This small molecule binds to this protein.
Small molecule (SMILES): N[C@@H](Cc1c[nH]c2ccccc12)C(=O)O

Binding-site contacts:
Ligand atom CD1 contacts residue SER53 of chain 1.T at 3.5 Å.
Ligand atom N contacts residue THR30 of chain 1.T at 3.0 Å (h-bond).
Ligand atom NE1 contacts residue ALA46 of chain 1.U at 3.9 Å.
Ligand atom CD1 contacts residue GLN47 of chain 1.U at 3.6 Å.
Ligand atom CD2 contacts residue THR52 of chain 1.U at 4.0 Å.
Ligand atom C contacts residue SER53 of chain 1.T at 3.6 Å.
Ligand atom O contacts residue THR25 of chain 1.T at 3.9 Å.
Ligand atom CB contacts residue THR30 of chain 1.T at 3.5 Å.
Ligand atom O contacts residue THR49 of chain 1.U at 3.5 Å (h-bond).
Ligand atom O contacts residue GLU50 of chain 1.U at 3.5 Å (salt-bridge).
Ligand atom OXT contacts residue THR49 of chain 1.U at 2.4 Å (h-bond).
Ligand atom CH2 contacts residue ILE22 of chain 1.U at 4.0 Å (hydrophobic).
Ligand atom CD1 contacts residue THR49 of chain 1.U at 3.8 Å.
Ligand atom C contacts residue GLY27 of chain 1.T at 3.5 Å.
Ligand atom C contacts residue THR49 of chain 1.U at 3.3 Å.
Ligand atom CA contacts residue GLY27 of chain 1.T at 3.5 Å.
Ligand atom CA contacts residue THR25 of chain 1.T at 3.8 Å.
Ligand atom N contacts residue GLY27 of chain 1.T at 2.7 Å (h-bond).
Ligand atom OXT contacts residue HIS51 of chain 1.U at 3.9 Å.
Ligand atom O contacts residue ARG26 of chain 1.T at 3.4 Å.
Ligand atom CZ3 contacts residue HIS34 of chain 1.U at 4.0 Å.
Ligand atom CZ2 contacts residue ILE55 of chain 1.U at 3.9 Å (hydrophobic).
Ligand atom CE3 contacts residue HIS34 of chain 1.U at 4.0 Å.
Ligand atom CA contacts residue THR30 of chain 1.T at 3.3 Å.
Ligand atom O contacts residue GLY27 of chain 1.T at 3.0 Å (h-bond).
Ligand atom CB contacts residue SER53 of chain 1.T at 3.5 Å.
Ligand atom NE1 contacts residue SER53 of chain 1.T at 4.0 Å.
Ligand atom N contacts residue THR25 of chain 1.T at 2.9 Å (h-bond).
Ligand atom CE3 contacts residue HIS33 of chain 1.U at 4.0 Å.
Ligand atom OXT contacts residue THR52 of chain 1.U at 2.8 Å (h-bond).
Ligand atom N contacts residue ASP29 of chain 1.T at 3.1 Å (salt-bridge).
Ligand atom CE2 contacts residue GLN47 of chain 1.U at 3.9 Å.
Ligand atom C contacts residue THR52 of chain 1.U at 3.9 Å.
Ligand atom CB contacts residue THR25 of chain 1.T at 3.6 Å.
Ligand atom NE1 contacts residue GLN47 of chain 1.U at 2.9 Å (h-bond).
Ligand atom O contacts residue SER53 of chain 1.T at 3.0 Å (h-bond).
Ligand atom CG contacts residue SER53 of chain 1.T at 4.0 Å.
Ligand atom CZ2 contacts residue ALA46 of chain 1.U at 4.0 Å (hydrophobic).
Ligand atom CZ3 contacts residue GLY23 of chain 1.U at 3.6 Å.
Ligand atom CH2 contacts residue GLY23 of chain 1.U at 3.5 Å.

Sequence of chain 1.U:
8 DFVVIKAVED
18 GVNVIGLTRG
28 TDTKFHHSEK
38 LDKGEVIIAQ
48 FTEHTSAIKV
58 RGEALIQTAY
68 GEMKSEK

Sequence of chain 1.T:
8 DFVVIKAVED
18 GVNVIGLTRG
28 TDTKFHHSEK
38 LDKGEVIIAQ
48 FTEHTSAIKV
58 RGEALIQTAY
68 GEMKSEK